This protein binds this small molecule.
Small molecule (SMILES): CCNC(=O)COc1ccc(Cl)cc1CNC(=O)[C@@H]1CCCN1C(=O)[C@H](N)C1CCCCC1

Binding-site contacts:
Ligand atom CE' contacts residue ALA229 of chain 1.A at 3.7 Å (hydrophobic).
Ligand atom CL contacts residue PHE268 of chain 1.A at 3.5 Å.
Ligand atom OH contacts residue GLY259 of chain 1.A at 2.9 Å (h-bond).
Ligand atom CD contacts residue TYR76 of chain 1.A at 3.7 Å (hydrophobic).
Ligand atom C contacts residue SER255 of chain 1.A at 3.8 Å.
Ligand atom CB contacts residue HIS72 of chain 1.A at 3.5 Å.
Ligand atom CD' contacts residue GLY257 of chain 1.A at 3.9 Å.
Ligand atom CB0 contacts residue GLY257 of chain 1.A at 3.7 Å.
Ligand atom CA0 contacts residue GLY257 of chain 1.A at 3.6 Å.
Ligand atom CG' contacts residue CYS230 of chain 1.A at 3.9 Å (hydrophobic).
Ligand atom CH contacts residue GLY259 of chain 1.A at 3.6 Å.
Ligand atom CG contacts residue TYR76 of chain 1.A at 3.7 Å (hydrophobic).
Ligand atom O0 contacts residue GLY257 of chain 1.A at 2.9 Å (h-bond).
Ligand atom CN contacts residue GLU175 of chain 1.A at 3.3 Å.
Ligand atom CL contacts residue TRP256 of chain 1.A at 3.4 Å.
Ligand atom N' contacts residue SER255 of chain 1.A at 3.0 Å (h-bond).
Ligand atom CA' contacts residue SER234 of chain 1.A at 3.2 Å.
Ligand atom CA contacts residue SER255 of chain 1.A at 3.6 Å.
Ligand atom OH contacts residue GLY257 of chain 1.A at 3.8 Å.
Ligand atom CD' contacts residue GLY259 of chain 1.A at 3.6 Å.
Ligand atom CN contacts residue CYS260 of chain 1.A at 3.7 Å (hydrophobic).
Ligand atom CGB contacts residue TRP256 of chain 1.A at 3.5 Å (hydrophobic).
Ligand atom CL contacts residue GLY267 of chain 1.A at 3.7 Å.
Ligand atom C0 contacts residue TRP256 of chain 1.A at 3.7 Å (hydrophobic).
Ligand atom N' contacts residue TRP256 of chain 1.A at 3.8 Å.
Ligand atom CL contacts residue VAL254 of chain 1.A at 3.7 Å.
Ligand atom CF contacts residue GLY259 of chain 1.A at 3.4 Å.
Ligand atom CE' contacts residue GLY257 of chain 1.A at 3.9 Å.
Ligand atom CDB contacts residue TRP256 of chain 1.A at 3.4 Å (hydrophobic).
Ligand atom N0 contacts residue GLY257 of chain 1.A at 2.9 Å (h-bond).
Ligand atom CA' contacts residue SER255 of chain 1.A at 3.9 Å.
Ligand atom CD' contacts residue ALA229 of chain 1.A at 3.6 Å (hydrophobic).
Ligand atom CF contacts residue GLY257 of chain 1.A at 3.4 Å.
Ligand atom C0 contacts residue GLY257 of chain 1.A at 3.6 Å.
Ligand atom CGB contacts residue SER255 of chain 1.A at 3.7 Å.
Ligand atom N' contacts residue SER234 of chain 1.A at 3.2 Å (h-bond).
Ligand atom CE' contacts residue TRP256 of chain 1.A at 3.8 Å (hydrophobic).
Ligand atom O0 contacts residue TRP256 of chain 1.A at 3.2 Å.
Ligand atom CE' contacts residue ASP228 of chain 1.A at 3.8 Å.
Ligand atom CGB contacts residue VAL254 of chain 1.A at 3.6 Å (hydrophobic).

Sequence of chain 1.A:
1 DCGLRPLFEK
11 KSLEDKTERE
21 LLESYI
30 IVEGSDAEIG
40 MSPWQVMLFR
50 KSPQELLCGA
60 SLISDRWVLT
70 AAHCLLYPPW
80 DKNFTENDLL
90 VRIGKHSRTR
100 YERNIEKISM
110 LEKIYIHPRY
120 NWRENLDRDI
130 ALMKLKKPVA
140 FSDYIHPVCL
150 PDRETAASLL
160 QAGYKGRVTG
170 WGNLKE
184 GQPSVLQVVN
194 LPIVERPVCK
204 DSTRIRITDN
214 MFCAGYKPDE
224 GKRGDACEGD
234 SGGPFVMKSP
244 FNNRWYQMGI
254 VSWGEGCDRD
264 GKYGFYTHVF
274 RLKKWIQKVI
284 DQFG